Binding-site contacts:
Ligand atom C8 contacts residue VAL412 of chain 1.C at 3.7 Å (hydrophobic).
Ligand atom C2 contacts residue ASN414 of chain 1.C at 2.6 Å.
Ligand atom C4 contacts residue ASN414 of chain 1.C at 4.3 Å.
Ligand atom O6 contacts residue LEU233 of chain 1.C at 4.0 Å.
Ligand atom N2 contacts residue ASN230 of chain 1.C at 4.5 Å.
Ligand atom N2 contacts residue ASN414 of chain 1.C at 2.8 Å (h-bond).
Ligand atom C7 contacts residue ASN230 of chain 1.C at 3.9 Å.
Ligand atom C3 contacts residue ASN414 of chain 1.C at 3.8 Å.
Ligand atom C5 contacts residue ASN414 of chain 1.C at 3.6 Å.
Ligand atom C8 contacts residue ASN230 of chain 1.C at 3.9 Å.
Ligand atom O7 contacts residue ASN414 of chain 1.C at 4.1 Å.
Ligand atom C1 contacts residue PRO259 of chain 1.C at 3.8 Å (hydrophobic).
Ligand atom O5 contacts residue ASN414 of chain 1.C at 2.4 Å (h-bond).
Ligand atom O5 contacts residue PRO259 of chain 1.C at 3.4 Å.
Ligand atom C6 contacts residue LEU233 of chain 1.C at 3.5 Å (hydrophobic).
Ligand atom C8 contacts residue SER413 of chain 1.C at 4.3 Å.
Ligand atom O7 contacts residue ASN230 of chain 1.C at 4.0 Å.
Ligand atom C8 contacts residue ASN414 of chain 1.C at 4.0 Å.
Ligand atom C8 contacts residue NAG1 of chain 1.O at 3.9 Å.
Ligand atom C5 contacts residue PRO259 of chain 1.C at 4.0 Å (hydrophobic).
Ligand atom O5 contacts residue LEU233 of chain 1.C at 4.3 Å.
Ligand atom C1 contacts residue ASN414 of chain 1.C at 1.4 Å.
Ligand atom C7 contacts residue ASN414 of chain 1.C at 3.4 Å.
Ligand atom C6 contacts residue PRO259 of chain 1.C at 4.1 Å (hydrophobic).

Sequence of chain 1.C:
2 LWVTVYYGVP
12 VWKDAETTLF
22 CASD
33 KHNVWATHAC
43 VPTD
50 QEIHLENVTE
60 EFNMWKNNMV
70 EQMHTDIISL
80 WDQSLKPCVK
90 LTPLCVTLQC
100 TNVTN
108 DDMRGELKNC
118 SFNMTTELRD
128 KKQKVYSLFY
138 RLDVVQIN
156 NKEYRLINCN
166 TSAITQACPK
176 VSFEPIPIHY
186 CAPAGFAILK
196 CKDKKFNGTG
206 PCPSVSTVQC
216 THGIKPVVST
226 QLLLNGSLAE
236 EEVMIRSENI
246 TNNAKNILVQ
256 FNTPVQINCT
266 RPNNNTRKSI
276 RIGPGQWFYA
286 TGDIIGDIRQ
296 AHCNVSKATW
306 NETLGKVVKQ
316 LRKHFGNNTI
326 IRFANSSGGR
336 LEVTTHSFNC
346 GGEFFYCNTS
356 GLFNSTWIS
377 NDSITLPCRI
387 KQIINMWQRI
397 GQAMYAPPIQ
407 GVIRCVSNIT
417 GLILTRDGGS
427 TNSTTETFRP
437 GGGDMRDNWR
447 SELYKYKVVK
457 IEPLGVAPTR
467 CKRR

A protein and the small-molecule ligand that binds it are described below.
Small molecule (SMILES): CC(=O)N[C@@H]1[C@@H](O)[C@H](O)[C@@H](CO)O[C@H]1O